A protein and the small-molecule ligand that binds it are described below.
Small molecule (SMILES): CC(=O)N[C@H]1[C@H](O[C@H]2[C@H](O)[C@@H](NC(C)=O)CO[C@@H]2CO)O[C@H](CO)[C@@H](O)[C@@H]1O

Sequence of chain 1.B:
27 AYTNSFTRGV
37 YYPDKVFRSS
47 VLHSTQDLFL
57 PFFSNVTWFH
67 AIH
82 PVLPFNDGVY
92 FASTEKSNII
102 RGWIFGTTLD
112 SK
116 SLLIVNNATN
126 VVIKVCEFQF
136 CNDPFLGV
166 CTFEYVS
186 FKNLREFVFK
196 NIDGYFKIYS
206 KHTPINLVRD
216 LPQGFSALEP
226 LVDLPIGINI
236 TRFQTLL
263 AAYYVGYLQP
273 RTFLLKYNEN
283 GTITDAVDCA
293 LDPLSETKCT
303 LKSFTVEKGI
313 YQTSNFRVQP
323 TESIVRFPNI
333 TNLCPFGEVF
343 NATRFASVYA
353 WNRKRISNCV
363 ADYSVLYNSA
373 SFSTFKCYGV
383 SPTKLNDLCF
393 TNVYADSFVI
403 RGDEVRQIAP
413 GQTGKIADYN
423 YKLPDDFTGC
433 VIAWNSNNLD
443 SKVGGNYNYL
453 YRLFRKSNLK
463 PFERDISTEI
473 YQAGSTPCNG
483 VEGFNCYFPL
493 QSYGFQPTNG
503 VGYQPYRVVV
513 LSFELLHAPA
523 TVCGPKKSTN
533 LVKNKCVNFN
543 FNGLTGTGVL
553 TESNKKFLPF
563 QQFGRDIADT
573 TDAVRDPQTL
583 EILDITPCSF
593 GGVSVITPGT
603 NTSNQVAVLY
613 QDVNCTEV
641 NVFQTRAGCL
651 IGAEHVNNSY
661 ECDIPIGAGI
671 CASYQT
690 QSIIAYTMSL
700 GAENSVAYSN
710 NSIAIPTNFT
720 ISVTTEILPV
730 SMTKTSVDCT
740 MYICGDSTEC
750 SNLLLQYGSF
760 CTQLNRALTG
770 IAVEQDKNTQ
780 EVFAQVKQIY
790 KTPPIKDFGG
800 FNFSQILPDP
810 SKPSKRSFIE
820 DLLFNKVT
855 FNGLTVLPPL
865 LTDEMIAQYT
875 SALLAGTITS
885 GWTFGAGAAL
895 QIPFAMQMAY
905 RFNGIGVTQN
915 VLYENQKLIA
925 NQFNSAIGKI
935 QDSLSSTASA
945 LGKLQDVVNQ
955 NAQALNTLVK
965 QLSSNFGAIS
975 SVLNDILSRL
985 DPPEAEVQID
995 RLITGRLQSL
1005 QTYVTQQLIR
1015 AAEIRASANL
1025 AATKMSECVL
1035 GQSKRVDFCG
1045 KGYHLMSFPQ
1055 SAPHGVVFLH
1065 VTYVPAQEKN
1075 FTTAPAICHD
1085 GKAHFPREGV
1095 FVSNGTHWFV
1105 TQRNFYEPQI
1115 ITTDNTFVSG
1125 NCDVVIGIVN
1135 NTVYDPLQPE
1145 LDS

Binding-site contacts:
Ligand atom C2 contacts residue SER803 of chain 1.B at 4.2 Å.
Ligand atom O6 contacts residue GLN804 of chain 1.B at 4.0 Å.
Ligand atom C3 contacts residue SER803 of chain 1.B at 4.3 Å.
Ligand atom C7 contacts residue ASN801 of chain 1.B at 3.4 Å.
Ligand atom C1 contacts residue ASN801 of chain 1.B at 1.4 Å.
Ligand atom C5 contacts residue ASN801 of chain 1.B at 3.6 Å.
Ligand atom C5 contacts residue SER803 of chain 1.B at 3.6 Å.
Ligand atom C4 contacts residue ASN801 of chain 1.B at 4.2 Å.
Ligand atom C6 contacts residue GLN804 of chain 1.B at 3.3 Å.
Ligand atom O5 contacts residue ASN801 of chain 1.B at 2.3 Å (h-bond).
Ligand atom C5 contacts residue GLN804 of chain 1.B at 4.2 Å.
Ligand atom O7 contacts residue ASN801 of chain 1.B at 3.5 Å (h-bond).
Ligand atom C8 contacts residue GLN804 of chain 1.B at 4.1 Å.
Ligand atom N2 contacts residue ASN801 of chain 1.B at 2.9 Å (h-bond).
Ligand atom C1 contacts residue SER803 of chain 1.B at 3.2 Å.
Ligand atom C2 contacts residue ASN801 of chain 1.B at 2.5 Å.
Ligand atom C3 contacts residue ASN801 of chain 1.B at 3.8 Å.
Ligand atom O5 contacts residue SER803 of chain 1.B at 3.6 Å (h-bond).